Binding-site contacts:
Ligand atom CE2 contacts residue ILE94 of chain 1.B at 3.4 Å (hydrophobic).
Ligand atom N contacts residue ASP36 of chain 1.B at 2.7 Å (salt-bridge).
Ligand atom N contacts residue SER92 of chain 1.B at 3.0 Å (h-bond).
Ligand atom OD1 contacts residue PHE93 of chain 1.B at 3.5 Å.
Ligand atom CA contacts residue ILE94 of chain 1.B at 3.1 Å (hydrophobic).
Ligand atom CB contacts residue ILE91 of chain 1.B at 3.1 Å (hydrophobic).
Ligand atom CD1 contacts residue ASN89 of chain 1.B at 3.4 Å.
Ligand atom O contacts residue LYS90 of chain 1.B at 2.6 Å (salt-bridge).
Ligand atom O contacts residue ASN89 of chain 1.B at 3.5 Å.
Ligand atom CG contacts residue ARG34 of chain 1.B at 3.5 Å.
Ligand atom ND2 contacts residue VAL88 of chain 1.B at 2.8 Å (h-bond).
Ligand atom O contacts residue GLU111 of chain 1.B at 3.1 Å (salt-bridge).
Ligand atom CZ contacts residue GLY109 of chain 1.B at 3.5 Å.
Ligand atom C contacts residue ILE94 of chain 1.B at 3.5 Å (hydrophobic).
Ligand atom OE1 contacts residue ASN89 of chain 1.B at 3.4 Å (h-bond).
Ligand atom N contacts residue ILE94 of chain 1.B at 2.9 Å (h-bond).
Ligand atom O contacts residue GLY110 of chain 1.B at 3.5 Å.
Ligand atom ND2 contacts residue PHE136 of chain 1.B at 3.0 Å (h-bond).
Ligand atom OE1 contacts residue ASP36 of chain 1.B at 2.7 Å (salt-bridge).
Ligand atom OE1 contacts residue PHE93 of chain 1.B at 3.3 Å.
Ligand atom ND2 contacts residue ILE91 of chain 1.B at 2.7 Å (h-bond).
Ligand atom O contacts residue ARG96 of chain 1.B at 2.8 Å (salt-bridge).
Ligand atom OE1 contacts residue GLY35 of chain 1.B at 3.3 Å.
Ligand atom CA contacts residue ASP36 of chain 1.B at 3.5 Å.
Ligand atom OD1 contacts residue TYR140 of chain 1.B at 3.5 Å.
Ligand atom OD1 contacts residue ARG34 of chain 1.B at 2.8 Å (salt-bridge).
Ligand atom OD2 contacts residue ARG34 of chain 1.B at 2.9 Å (salt-bridge).
Ligand atom CZ contacts residue LYS133 of chain 1.B at 3.5 Å.
Ligand atom CZ contacts residue VAL129 of chain 1.B at 3.5 Å (hydrophobic).
Ligand atom CG contacts residue ILE91 of chain 1.B at 3.4 Å (hydrophobic).
Ligand atom OD1 contacts residue PHE136 of chain 1.B at 3.4 Å.
Ligand atom N contacts residue ASP36 of chain 1.B at 2.8 Å (salt-bridge).
Ligand atom O contacts residue ASN89 of chain 1.B at 3.4 Å (h-bond).
Ligand atom O contacts residue ILE94 of chain 1.B at 2.9 Å (h-bond).
Ligand atom N contacts residue ASN89 of chain 1.B at 2.8 Å (h-bond).
Ligand atom CE1 contacts residue GLY109 of chain 1.B at 3.4 Å.
Ligand atom CZ contacts residue ILE94 of chain 1.B at 3.5 Å (hydrophobic).
Ligand atom OH contacts residue HIS114 of chain 1.B at 3.5 Å.
Ligand atom OH contacts residue GLY109 of chain 1.B at 2.8 Å (h-bond).
Ligand atom O contacts residue PHE93 of chain 1.B at 3.3 Å.

Sequence of chain 1.B:
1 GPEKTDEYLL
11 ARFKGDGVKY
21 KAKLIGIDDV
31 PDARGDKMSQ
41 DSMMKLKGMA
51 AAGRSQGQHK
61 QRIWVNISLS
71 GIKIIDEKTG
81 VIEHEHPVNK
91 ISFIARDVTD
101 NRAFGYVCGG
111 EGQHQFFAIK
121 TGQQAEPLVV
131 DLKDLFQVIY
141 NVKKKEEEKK

The small molecule below binds the protein below.
Small molecule (SMILES): CC(=O)N[C@@H](CCC(N)=O)C(=O)N[C@@H](CC(N)=O)C(=O)NCC(=O)N[C@@H](Cc1ccccc1)C(=O)N[C@@H](CC(=O)O)C(=O)N[C@@H](CC(N)=O)C(=O)N1CCC[C@H]1C(=O)N[C@@H](CC(N)=O)C(=O)N[C@@H](Cc1ccc(O)cc1)C(=O)N[C@@H](CCC(N)=O)C(=O)N1CCC[C@H]1C(=O)N[C@H](C=O)CCC(N)=O